Sequence of chain 1.A:
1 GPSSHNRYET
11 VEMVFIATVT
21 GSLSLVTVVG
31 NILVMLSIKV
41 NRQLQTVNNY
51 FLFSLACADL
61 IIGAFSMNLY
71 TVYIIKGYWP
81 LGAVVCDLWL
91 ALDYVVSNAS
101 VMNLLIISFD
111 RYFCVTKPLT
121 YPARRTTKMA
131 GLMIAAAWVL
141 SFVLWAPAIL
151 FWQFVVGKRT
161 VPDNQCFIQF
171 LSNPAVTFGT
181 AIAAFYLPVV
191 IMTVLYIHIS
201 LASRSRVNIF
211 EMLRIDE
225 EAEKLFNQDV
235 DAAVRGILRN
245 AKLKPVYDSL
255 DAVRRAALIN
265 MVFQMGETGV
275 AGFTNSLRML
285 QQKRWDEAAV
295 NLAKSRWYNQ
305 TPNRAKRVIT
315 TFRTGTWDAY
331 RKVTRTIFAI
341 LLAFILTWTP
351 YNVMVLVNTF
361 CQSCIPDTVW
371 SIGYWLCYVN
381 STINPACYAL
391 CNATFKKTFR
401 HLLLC

Binding-site contacts:
Ligand atom C9 contacts residue GLY1 of chain 1.A at 3.6 Å.
Ligand atom C11 contacts residue GLY1 of chain 1.A at 4.1 Å.
Ligand atom C10 contacts residue GLY1 of chain 1.A at 3.3 Å.
Ligand atom C12 contacts residue GLY1 of chain 1.A at 3.8 Å.
Ligand atom C5 contacts residue GLY1 of chain 1.A at 4.0 Å.
Ligand atom O16 contacts residue GLY1 of chain 1.A at 4.3 Å.
Ligand atom O13 contacts residue GLY1 of chain 1.A at 4.0 Å.
Ligand atom N3 contacts residue GLY1 of chain 1.A at 4.1 Å.
Ligand atom O20 contacts residue GLY1 of chain 1.A at 3.1 Å.
Ligand atom C12 contacts residue SER4 of chain 1.A at 4.0 Å.
Ligand atom O20 contacts residue PRO2 of chain 1.A at 3.4 Å (h-bond).
Ligand atom O15 contacts residue GLY1 of chain 1.A at 2.4 Å (h-bond).
Ligand atom C2 contacts residue GLY1 of chain 1.A at 3.4 Å.
Ligand atom C4 contacts residue GLY1 of chain 1.A at 3.7 Å.
Ligand atom C7 contacts residue GLY1 of chain 1.A at 4.1 Å.
Ligand atom O14 contacts residue SER4 of chain 1.A at 3.5 Å (h-bond).
Ligand atom N8 contacts residue GLY1 of chain 1.A at 3.2 Å (h-bond).
Ligand atom O14 contacts residue GLY1 of chain 1.A at 4.0 Å.
Ligand atom O13 contacts residue SER4 of chain 1.A at 4.1 Å.

This small molecule binds to this protein.
Small molecule (SMILES): O=C(O)CN(CCN(CC(=O)O)CC(=O)O)CC(=O)O